Binding-site contacts:
Ligand atom C1 contacts residue SER25 of chain 1.A at 3.9 Å.
Ligand atom O7 contacts residue ASN23 of chain 1.A at 4.4 Å.
Ligand atom O6 contacts residue SER25 of chain 1.A at 4.4 Å.
Ligand atom O6 contacts residue GLN26 of chain 1.A at 4.4 Å.
Ligand atom C8 contacts residue ASN23 of chain 1.A at 3.6 Å.
Ligand atom O5 contacts residue SER25 of chain 1.A at 3.7 Å.
Ligand atom N2 contacts residue ASN23 of chain 1.A at 2.9 Å (h-bond).
Ligand atom C7 contacts residue ASN23 of chain 1.A at 3.5 Å.
Ligand atom O5 contacts residue ASN23 of chain 1.A at 2.4 Å (h-bond).
Ligand atom C5 contacts residue SER25 of chain 1.A at 4.1 Å.
Ligand atom C3 contacts residue ASN23 of chain 1.A at 3.8 Å.
Ligand atom C5 contacts residue ASN23 of chain 1.A at 3.7 Å.
Ligand atom C1 contacts residue ASN23 of chain 1.A at 1.4 Å.
Ligand atom C2 contacts residue ASN23 of chain 1.A at 2.5 Å.
Ligand atom C4 contacts residue ASN23 of chain 1.A at 4.2 Å.
Ligand atom C6 contacts residue SER25 of chain 1.A at 4.5 Å.

This small molecule binds to this protein.
Small molecule (SMILES): CC(=O)N[C@@H]1[C@@H](O)[C@H](O)[C@@H](CO)O[C@H]1O

Sequence of chain 1.A:
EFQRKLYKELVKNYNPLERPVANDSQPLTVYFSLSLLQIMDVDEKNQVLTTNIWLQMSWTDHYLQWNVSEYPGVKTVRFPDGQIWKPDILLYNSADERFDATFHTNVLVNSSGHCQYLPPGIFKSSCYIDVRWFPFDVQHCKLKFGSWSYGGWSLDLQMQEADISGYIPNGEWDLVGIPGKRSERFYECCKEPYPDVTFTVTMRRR